A small-molecule ligand and the protein it binds are described below.
Small molecule (SMILES): CC(=O)N[C@@H]1[C@@H](O)[C@H](O)[C@@H](CO)O[C@H]1O

Binding-site contacts:
Ligand atom C4 contacts residue ASN291 of chain 1.A at 4.3 Å.
Ligand atom O7 contacts residue ASN291 of chain 1.A at 3.2 Å (h-bond).
Ligand atom C7 contacts residue ASN291 of chain 1.A at 3.3 Å.
Ligand atom C3 contacts residue ASN291 of chain 1.A at 3.9 Å.
Ligand atom C1 contacts residue GLU271 of chain 1.A at 4.4 Å.
Ligand atom C2 contacts residue ASN291 of chain 1.A at 2.5 Å.
Ligand atom C1 contacts residue GLU270 of chain 1.A at 3.5 Å.
Ligand atom C2 contacts residue GLU270 of chain 1.A at 3.9 Å.
Ligand atom N2 contacts residue ASN291 of chain 1.A at 2.9 Å (h-bond).
Ligand atom C8 contacts residue ASN291 of chain 1.A at 3.0 Å.
Ligand atom C6 contacts residue GLU270 of chain 1.A at 4.4 Å.
Ligand atom O6 contacts residue LYS348 of chain 1.A at 4.4 Å.
Ligand atom C8 contacts residue GLU292 of chain 1.A at 3.7 Å.
Ligand atom C5 contacts residue ASN291 of chain 1.A at 3.8 Å.
Ligand atom C3 contacts residue LYS345 of chain 1.A at 4.3 Å.
Ligand atom C1 contacts residue LYS345 of chain 1.A at 4.2 Å.
Ligand atom C4 contacts residue GLU270 of chain 1.A at 4.5 Å.
Ligand atom C5 contacts residue LYS345 of chain 1.A at 4.2 Å.
Ligand atom O7 contacts residue GLU270 of chain 1.A at 4.3 Å.
Ligand atom C1 contacts residue ASN291 of chain 1.A at 1.5 Å.
Ligand atom C5 contacts residue GLU270 of chain 1.A at 4.2 Å.
Ligand atom O5 contacts residue ASN291 of chain 1.A at 2.5 Å (h-bond).
Ligand atom O5 contacts residue GLU270 of chain 1.A at 3.1 Å (salt-bridge).
Ligand atom O5 contacts residue GLU271 of chain 1.A at 3.9 Å.

Sequence of chain 1.A:
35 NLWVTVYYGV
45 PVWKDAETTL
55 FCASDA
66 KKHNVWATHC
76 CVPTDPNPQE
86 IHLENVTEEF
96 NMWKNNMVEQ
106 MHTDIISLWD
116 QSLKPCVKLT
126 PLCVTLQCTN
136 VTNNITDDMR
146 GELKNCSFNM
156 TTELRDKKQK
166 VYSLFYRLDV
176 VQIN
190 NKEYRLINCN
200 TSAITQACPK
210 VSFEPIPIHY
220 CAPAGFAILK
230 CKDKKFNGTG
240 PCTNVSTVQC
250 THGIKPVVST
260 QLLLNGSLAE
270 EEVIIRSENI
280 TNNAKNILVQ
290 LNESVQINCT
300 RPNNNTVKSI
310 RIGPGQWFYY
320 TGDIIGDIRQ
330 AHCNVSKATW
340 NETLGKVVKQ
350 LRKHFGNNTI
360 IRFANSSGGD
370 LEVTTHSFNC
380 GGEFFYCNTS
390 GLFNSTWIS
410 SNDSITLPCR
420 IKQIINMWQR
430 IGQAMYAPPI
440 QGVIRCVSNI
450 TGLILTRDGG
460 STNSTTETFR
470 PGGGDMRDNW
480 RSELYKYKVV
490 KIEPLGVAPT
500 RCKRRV